Binding-site contacts:
Ligand atom O16 contacts residue LEU387 of chain 1.F at 3.7 Å.
Ligand atom C20 contacts residue LEU170 of chain 1.F at 3.8 Å (hydrophobic).
Ligand atom C23 contacts residue HEM1 of chain 1.HB at 4.1 Å.
Ligand atom O24 contacts residue HEM1 of chain 1.HB at 3.3 Å.
Ligand atom C8 contacts residue HEM1 of chain 1.HB at 4.0 Å.
Ligand atom C25 contacts residue VAL282 of chain 1.F at 3.8 Å (hydrophobic).
Ligand atom C4 contacts residue GOL1 of chain 1.JB at 4.2 Å.
Ligand atom C22 contacts residue LEU85 of chain 1.F at 4.1 Å (hydrophobic).
Ligand atom O26 contacts residue LEU85 of chain 1.F at 3.6 Å.
Ligand atom C2 contacts residue LEU387 of chain 1.F at 4.1 Å (hydrophobic).
Ligand atom O21 contacts residue ILE234 of chain 1.F at 3.3 Å.
Ligand atom O21 contacts residue GOL1 of chain 1.JB at 2.9 Å (h-bond).
Ligand atom C23 contacts residue THR239 of chain 1.F at 3.5 Å.
Ligand atom C5 contacts residue GOL1 of chain 1.JB at 3.1 Å.
Ligand atom C4 contacts residue LEU170 of chain 1.F at 4.0 Å (hydrophobic).
Ligand atom C15 contacts residue SER286 of chain 1.F at 3.8 Å.
Ligand atom C25 contacts residue HEM1 of chain 1.HB at 3.5 Å.
Ligand atom C6 contacts residue LEU85 of chain 1.F at 4.1 Å (hydrophobic).
Ligand atom O17 contacts residue PHE287 of chain 1.F at 3.7 Å.
Ligand atom C15 contacts residue PHE287 of chain 1.F at 3.9 Å (hydrophobic).
Ligand atom C6 contacts residue GOL1 of chain 1.JB at 4.1 Å.
Ligand atom C1 contacts residue PHE75 of chain 1.F at 4.2 Å (hydrophobic).
Ligand atom C23 contacts residue ALA235 of chain 1.F at 4.0 Å (hydrophobic).
Ligand atom C15 contacts residue MET74 of chain 1.F at 4.0 Å (hydrophobic).
Ligand atom O19 contacts residue GOL1 of chain 1.JB at 3.6 Å.
Ligand atom C22 contacts residue SER231 of chain 1.F at 4.2 Å.
Ligand atom C18 contacts residue PHE75 of chain 1.F at 3.5 Å (hydrophobic).
Ligand atom C20 contacts residue MET169 of chain 1.F at 3.6 Å (hydrophobic).
Ligand atom C15 contacts residue PHE75 of chain 1.F at 4.0 Å (hydrophobic).
Ligand atom C9 contacts residue HEM1 of chain 1.HB at 3.8 Å.
Ligand atom C3 contacts residue LEU85 of chain 1.F at 4.2 Å (hydrophobic).
Ligand atom C27 contacts residue ILE388 of chain 1.F at 4.0 Å (hydrophobic).
Ligand atom O24 contacts residue LEU85 of chain 1.F at 3.5 Å.
Ligand atom C18 contacts residue LEU387 of chain 1.F at 4.0 Å (hydrophobic).
Ligand atom C27 contacts residue LEU170 of chain 1.F at 4.0 Å (hydrophobic).
Ligand atom O17 contacts residue PHE75 of chain 1.F at 3.9 Å.
Ligand atom C15 contacts residue LEU387 of chain 1.F at 4.2 Å (hydrophobic).
Ligand atom O17 contacts residue LEU85 of chain 1.F at 3.7 Å.
Ligand atom O26 contacts residue HEM1 of chain 1.HB at 3.4 Å.
Ligand atom C22 contacts residue GOL1 of chain 1.JB at 3.8 Å.

Sequence of chain 1.F:
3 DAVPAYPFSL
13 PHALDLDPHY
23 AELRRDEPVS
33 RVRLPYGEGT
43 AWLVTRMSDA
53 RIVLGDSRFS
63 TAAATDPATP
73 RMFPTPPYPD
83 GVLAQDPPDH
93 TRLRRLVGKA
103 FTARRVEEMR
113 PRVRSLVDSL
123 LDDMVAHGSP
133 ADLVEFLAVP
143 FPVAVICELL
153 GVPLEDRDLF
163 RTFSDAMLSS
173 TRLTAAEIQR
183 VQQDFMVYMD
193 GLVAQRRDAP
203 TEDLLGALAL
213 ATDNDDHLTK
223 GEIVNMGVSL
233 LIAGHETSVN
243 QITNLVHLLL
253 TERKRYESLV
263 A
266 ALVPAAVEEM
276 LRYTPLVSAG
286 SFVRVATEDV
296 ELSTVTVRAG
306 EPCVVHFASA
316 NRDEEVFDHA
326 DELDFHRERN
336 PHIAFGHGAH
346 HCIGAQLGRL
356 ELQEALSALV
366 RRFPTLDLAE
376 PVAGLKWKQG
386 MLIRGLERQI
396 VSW

The small molecule below binds the protein below.
Small molecule (SMILES): CC[C@H]1OC(=O)[C@H](C)[C@@H](O)[C@H](C)[C@@H](O)[C@@H](C)C[C@@H](C)C(=O)[C@H](C)[C@@H](O)[C@H]1C